A small-molecule ligand and the protein it binds are described below.
Small molecule (SMILES): CC(=O)N[C@@H]1[C@@H](O)[C@H](O)[C@@H](CO)O[C@H]1O

Sequence of chain 10.F:
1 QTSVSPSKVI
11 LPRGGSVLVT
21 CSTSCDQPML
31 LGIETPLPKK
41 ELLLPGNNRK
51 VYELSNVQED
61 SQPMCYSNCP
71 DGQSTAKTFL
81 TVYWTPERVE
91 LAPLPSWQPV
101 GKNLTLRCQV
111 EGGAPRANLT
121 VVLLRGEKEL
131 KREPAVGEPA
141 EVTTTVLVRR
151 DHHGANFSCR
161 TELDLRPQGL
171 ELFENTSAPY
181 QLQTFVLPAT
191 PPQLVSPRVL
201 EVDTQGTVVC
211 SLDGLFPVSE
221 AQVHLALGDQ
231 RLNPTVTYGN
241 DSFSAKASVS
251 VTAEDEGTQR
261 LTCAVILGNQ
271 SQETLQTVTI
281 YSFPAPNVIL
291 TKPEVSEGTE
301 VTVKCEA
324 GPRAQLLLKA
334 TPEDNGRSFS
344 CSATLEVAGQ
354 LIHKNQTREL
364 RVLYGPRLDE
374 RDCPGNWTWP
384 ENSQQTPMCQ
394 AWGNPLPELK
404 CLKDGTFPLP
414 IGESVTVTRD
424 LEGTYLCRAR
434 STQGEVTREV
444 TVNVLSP

Binding-site contacts:
Ligand atom O5 contacts residue ASN358 of chain 10.F at 2.4 Å (h-bond).
Ligand atom C1 contacts residue ASN358 of chain 10.F at 1.4 Å.
Ligand atom N2 contacts residue ASN358 of chain 10.F at 2.9 Å (h-bond).
Ligand atom C5 contacts residue ASN358 of chain 10.F at 3.6 Å.
Ligand atom C4 contacts residue ASN358 of chain 10.F at 4.2 Å.
Ligand atom O7 contacts residue SER345 of chain 10.F at 4.2 Å.
Ligand atom O7 contacts residue ASN358 of chain 10.F at 3.3 Å (h-bond).
Ligand atom C3 contacts residue ASN358 of chain 10.F at 3.8 Å.
Ligand atom C7 contacts residue ASN358 of chain 10.F at 3.4 Å.
Ligand atom C2 contacts residue ASN358 of chain 10.F at 2.5 Å.
Ligand atom O7 contacts residue SER343 of chain 10.F at 4.3 Å.